The protein below binds the small molecule below.
Small molecule (SMILES): Nc1nc(=O)c2ncn([C@H]3C[C@H](O)[C@@H](CO[P](=O)(S)OP(=O)(O)OP(=O)(O)O)O3)c2[nH]1

Sequence of chain 1.C:
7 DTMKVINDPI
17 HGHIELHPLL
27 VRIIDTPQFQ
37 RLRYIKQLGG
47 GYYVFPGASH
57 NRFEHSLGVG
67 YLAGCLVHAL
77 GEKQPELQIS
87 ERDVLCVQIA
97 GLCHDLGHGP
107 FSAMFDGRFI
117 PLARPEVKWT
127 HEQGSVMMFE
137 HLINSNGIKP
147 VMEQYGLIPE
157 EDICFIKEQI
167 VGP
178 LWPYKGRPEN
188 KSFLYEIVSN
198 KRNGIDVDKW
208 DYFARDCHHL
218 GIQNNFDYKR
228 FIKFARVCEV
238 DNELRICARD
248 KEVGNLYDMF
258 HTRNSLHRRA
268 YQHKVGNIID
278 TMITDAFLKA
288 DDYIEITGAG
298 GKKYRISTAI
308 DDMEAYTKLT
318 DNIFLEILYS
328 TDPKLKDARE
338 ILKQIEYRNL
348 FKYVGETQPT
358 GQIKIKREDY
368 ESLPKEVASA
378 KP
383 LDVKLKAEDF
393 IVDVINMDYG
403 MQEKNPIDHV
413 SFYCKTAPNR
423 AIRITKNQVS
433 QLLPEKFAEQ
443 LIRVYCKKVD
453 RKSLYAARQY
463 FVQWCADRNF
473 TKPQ

Binding-site contacts:
Ligand atom O4' contacts residue ARG345 of chain 1.D at 3.0 Å (salt-bridge).
Ligand atom O1B contacts residue VAL272 of chain 1.D at 3.4 Å.
Ligand atom C8 contacts residue TYR49 of chain 1.D at 3.4 Å (hydrophobic).
Ligand atom N2 contacts residue ASP31 of chain 1.C at 2.9 Å (salt-bridge).
Ligand atom O6 contacts residue ILE30 of chain 1.C at 3.5 Å.
Ligand atom O3G contacts residue T8T1 of chain 1.P at 3.1 Å (h-bond).
Ligand atom O2B contacts residue T8T1 of chain 1.P at 2.9 Å (h-bond).
Ligand atom O2A contacts residue T8T1 of chain 1.P at 2.9 Å (h-bond).
Ligand atom N7 contacts residue TYR49 of chain 1.D at 3.4 Å (h-bond).
Ligand atom O3A contacts residue MG1 of chain 1.O at 3.5 Å.
Ligand atom O2A contacts residue MG1 of chain 1.O at 2.2 Å.
Ligand atom C1' contacts residue VAL50 of chain 1.D at 3.5 Å (hydrophobic).
Ligand atom O2B contacts residue MG1 of chain 1.O at 1.9 Å.
Ligand atom O2A contacts residue LYS10 of chain 1.C at 3.0 Å (salt-bridge).
Ligand atom PG contacts residue MG1 of chain 1.O at 3.2 Å.
Ligand atom O3A contacts residue VAL272 of chain 1.D at 3.4 Å.
Ligand atom PB contacts residue MG1 of chain 1.O at 3.1 Å.
Ligand atom C2' contacts residue VAL11 of chain 1.C at 3.4 Å (hydrophobic).
Ligand atom O3G contacts residue LYS10 of chain 1.C at 3.2 Å (salt-bridge).
Ligand atom O6 contacts residue ARG39 of chain 1.C at 3.4 Å (salt-bridge).
Ligand atom O6 contacts residue GLN36 of chain 1.C at 3.1 Å (h-bond).
Ligand atom C2 contacts residue ARG345 of chain 1.D at 3.5 Å.
Ligand atom S1A contacts residue LYS10 of chain 1.C at 3.5 Å (salt-bridge).
Ligand atom O3B contacts residue MG1 of chain 1.O at 3.3 Å.
Ligand atom O3G contacts residue MG1 of chain 1.O at 2.1 Å.
Ligand atom S1A contacts residue ARG345 of chain 1.D at 3.5 Å (salt-bridge).
Ligand atom N3 contacts residue ARG345 of chain 1.D at 3.4 Å (salt-bridge).
Ligand atom N7 contacts residue ARG39 of chain 1.C at 3.5 Å (salt-bridge).
Ligand atom O1B contacts residue LYS271 of chain 1.D at 3.1 Å.
Ligand atom C8 contacts residue VAL50 of chain 1.D at 3.2 Å (hydrophobic).
Ligand atom O3' contacts residue T8T1 of chain 1.P at 2.4 Å (h-bond).
Ligand atom C5' contacts residue ARG345 of chain 1.D at 3.4 Å.
Ligand atom O5' contacts residue ARG345 of chain 1.D at 3.0 Å (salt-bridge).
Ligand atom N2 contacts residue LYS10 of chain 1.C at 3.4 Å.
Ligand atom O1G contacts residue LYS10 of chain 1.C at 2.8 Å (salt-bridge).
Ligand atom O2B contacts residue LYS271 of chain 1.D at 2.9 Å (salt-bridge).
Ligand atom C4 contacts residue ARG345 of chain 1.D at 3.3 Å.
Ligand atom C3' contacts residue T8T1 of chain 1.P at 3.4 Å.
Ligand atom N1 contacts residue ASP31 of chain 1.C at 2.7 Å (salt-bridge).
Ligand atom PA contacts residue MG1 of chain 1.O at 3.2 Å.

Sequence of chain 1.A:
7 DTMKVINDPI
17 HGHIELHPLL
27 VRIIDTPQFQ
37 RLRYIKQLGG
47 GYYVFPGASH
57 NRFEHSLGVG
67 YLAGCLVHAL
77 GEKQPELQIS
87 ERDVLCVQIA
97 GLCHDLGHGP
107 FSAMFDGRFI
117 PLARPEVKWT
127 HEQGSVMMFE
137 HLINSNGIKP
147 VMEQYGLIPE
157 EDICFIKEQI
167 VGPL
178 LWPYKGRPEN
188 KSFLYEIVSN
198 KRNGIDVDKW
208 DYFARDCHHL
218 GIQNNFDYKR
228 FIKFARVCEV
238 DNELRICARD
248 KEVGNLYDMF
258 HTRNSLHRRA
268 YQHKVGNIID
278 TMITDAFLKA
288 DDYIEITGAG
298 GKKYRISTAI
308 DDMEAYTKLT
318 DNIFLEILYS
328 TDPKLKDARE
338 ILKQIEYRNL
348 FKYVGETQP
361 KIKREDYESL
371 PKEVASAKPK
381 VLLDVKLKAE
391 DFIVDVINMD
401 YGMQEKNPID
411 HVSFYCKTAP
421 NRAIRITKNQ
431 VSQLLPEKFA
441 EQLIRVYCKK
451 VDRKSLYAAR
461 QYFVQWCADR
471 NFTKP

Sequence of chain 1.D:
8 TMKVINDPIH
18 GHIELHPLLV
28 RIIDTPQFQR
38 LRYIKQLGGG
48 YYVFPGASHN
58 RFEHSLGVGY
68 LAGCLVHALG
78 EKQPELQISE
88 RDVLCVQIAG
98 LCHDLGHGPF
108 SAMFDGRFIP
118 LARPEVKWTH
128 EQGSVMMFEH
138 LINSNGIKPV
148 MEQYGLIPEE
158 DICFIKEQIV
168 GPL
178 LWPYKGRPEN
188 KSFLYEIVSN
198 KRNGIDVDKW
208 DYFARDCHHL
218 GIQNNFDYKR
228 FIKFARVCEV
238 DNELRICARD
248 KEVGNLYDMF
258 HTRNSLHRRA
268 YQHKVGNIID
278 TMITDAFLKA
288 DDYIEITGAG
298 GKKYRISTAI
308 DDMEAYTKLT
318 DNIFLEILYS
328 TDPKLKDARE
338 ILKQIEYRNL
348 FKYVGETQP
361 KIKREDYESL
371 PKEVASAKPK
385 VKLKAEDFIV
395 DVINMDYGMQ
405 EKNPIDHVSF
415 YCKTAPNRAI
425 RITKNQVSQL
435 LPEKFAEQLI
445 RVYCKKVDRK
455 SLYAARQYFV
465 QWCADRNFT